Binding-site contacts:
Ligand atom C8 contacts residue LEU368 of chain 1.A at 3.9 Å (hydrophobic).
Ligand atom N2 contacts residue SER371 of chain 1.A at 3.2 Å (h-bond).
Ligand atom C1 contacts residue ASN343 of chain 1.A at 1.5 Å.
Ligand atom O7 contacts residue ASN343 of chain 1.A at 3.8 Å.
Ligand atom C8 contacts residue PHE338 of chain 1.A at 4.5 Å (hydrophobic).
Ligand atom C7 contacts residue GLY339 of chain 1.A at 4.3 Å.
Ligand atom C8 contacts residue ASN343 of chain 1.A at 4.2 Å.
Ligand atom C8 contacts residue SER371 of chain 1.A at 4.4 Å.
Ligand atom O5 contacts residue ASN343 of chain 1.A at 2.5 Å (h-bond).
Ligand atom C1 contacts residue SER371 of chain 1.A at 4.1 Å.
Ligand atom C7 contacts residue SER371 of chain 1.A at 4.2 Å.
Ligand atom C2 contacts residue SER371 of chain 1.A at 3.8 Å.
Ligand atom C8 contacts residue GLY339 of chain 1.A at 4.1 Å.
Ligand atom C3 contacts residue SER371 of chain 1.A at 3.6 Å.
Ligand atom C2 contacts residue ASN343 of chain 1.A at 2.5 Å.
Ligand atom O3 contacts residue SER371 of chain 1.A at 4.1 Å.
Ligand atom O7 contacts residue GLY339 of chain 1.A at 4.0 Å.
Ligand atom C3 contacts residue ASN343 of chain 1.A at 3.9 Å.
Ligand atom C5 contacts residue ASN343 of chain 1.A at 3.8 Å.
Ligand atom N2 contacts residue ASN343 of chain 1.A at 2.9 Å (h-bond).
Ligand atom C7 contacts residue ASN343 of chain 1.A at 3.6 Å.
Ligand atom C4 contacts residue ASN343 of chain 1.A at 4.3 Å.

Sequence of chain 1.A:
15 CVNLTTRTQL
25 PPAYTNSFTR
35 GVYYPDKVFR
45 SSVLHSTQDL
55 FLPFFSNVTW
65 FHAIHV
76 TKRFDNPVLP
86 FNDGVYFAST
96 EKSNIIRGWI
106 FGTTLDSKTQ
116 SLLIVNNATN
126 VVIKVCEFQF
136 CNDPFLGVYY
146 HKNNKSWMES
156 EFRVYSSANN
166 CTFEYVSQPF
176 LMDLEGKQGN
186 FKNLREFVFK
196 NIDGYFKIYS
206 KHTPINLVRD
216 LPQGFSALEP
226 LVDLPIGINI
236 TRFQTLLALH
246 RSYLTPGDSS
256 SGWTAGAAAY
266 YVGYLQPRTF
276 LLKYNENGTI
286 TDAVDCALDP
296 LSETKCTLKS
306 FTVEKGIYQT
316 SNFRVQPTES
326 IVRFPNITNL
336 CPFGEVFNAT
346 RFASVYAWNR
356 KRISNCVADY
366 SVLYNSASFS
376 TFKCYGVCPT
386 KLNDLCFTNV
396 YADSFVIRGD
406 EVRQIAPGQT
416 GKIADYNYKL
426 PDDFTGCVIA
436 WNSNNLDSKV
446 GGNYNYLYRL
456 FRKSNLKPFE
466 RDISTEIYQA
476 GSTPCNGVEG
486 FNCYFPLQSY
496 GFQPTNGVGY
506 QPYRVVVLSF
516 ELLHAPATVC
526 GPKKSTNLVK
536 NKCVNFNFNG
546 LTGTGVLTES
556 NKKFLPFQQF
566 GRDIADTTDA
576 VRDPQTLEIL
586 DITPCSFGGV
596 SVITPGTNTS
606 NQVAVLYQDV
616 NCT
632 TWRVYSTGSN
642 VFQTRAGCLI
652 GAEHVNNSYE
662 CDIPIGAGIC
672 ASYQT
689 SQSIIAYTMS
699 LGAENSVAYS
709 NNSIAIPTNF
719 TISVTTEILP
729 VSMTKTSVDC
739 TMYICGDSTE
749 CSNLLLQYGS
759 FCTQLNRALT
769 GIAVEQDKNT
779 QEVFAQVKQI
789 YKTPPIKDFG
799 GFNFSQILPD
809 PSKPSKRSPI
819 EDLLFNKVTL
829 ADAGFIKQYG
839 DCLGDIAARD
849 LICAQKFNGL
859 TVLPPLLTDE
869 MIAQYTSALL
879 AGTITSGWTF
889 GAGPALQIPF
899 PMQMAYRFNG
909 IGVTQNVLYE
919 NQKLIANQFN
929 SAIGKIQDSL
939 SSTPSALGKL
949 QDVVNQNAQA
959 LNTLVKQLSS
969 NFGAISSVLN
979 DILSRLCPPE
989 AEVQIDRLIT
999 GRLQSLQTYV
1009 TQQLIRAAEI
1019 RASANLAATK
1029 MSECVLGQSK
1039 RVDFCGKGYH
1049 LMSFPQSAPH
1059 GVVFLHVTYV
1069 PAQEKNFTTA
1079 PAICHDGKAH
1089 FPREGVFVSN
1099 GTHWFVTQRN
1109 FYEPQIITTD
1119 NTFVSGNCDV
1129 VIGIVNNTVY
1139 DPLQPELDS

The small molecule below binds the protein below.
Small molecule (SMILES): CC(=O)N[C@@H]1[C@@H](O)[C@H](O)[C@@H](CO)O[C@H]1O